Sequence of chain 1.B:
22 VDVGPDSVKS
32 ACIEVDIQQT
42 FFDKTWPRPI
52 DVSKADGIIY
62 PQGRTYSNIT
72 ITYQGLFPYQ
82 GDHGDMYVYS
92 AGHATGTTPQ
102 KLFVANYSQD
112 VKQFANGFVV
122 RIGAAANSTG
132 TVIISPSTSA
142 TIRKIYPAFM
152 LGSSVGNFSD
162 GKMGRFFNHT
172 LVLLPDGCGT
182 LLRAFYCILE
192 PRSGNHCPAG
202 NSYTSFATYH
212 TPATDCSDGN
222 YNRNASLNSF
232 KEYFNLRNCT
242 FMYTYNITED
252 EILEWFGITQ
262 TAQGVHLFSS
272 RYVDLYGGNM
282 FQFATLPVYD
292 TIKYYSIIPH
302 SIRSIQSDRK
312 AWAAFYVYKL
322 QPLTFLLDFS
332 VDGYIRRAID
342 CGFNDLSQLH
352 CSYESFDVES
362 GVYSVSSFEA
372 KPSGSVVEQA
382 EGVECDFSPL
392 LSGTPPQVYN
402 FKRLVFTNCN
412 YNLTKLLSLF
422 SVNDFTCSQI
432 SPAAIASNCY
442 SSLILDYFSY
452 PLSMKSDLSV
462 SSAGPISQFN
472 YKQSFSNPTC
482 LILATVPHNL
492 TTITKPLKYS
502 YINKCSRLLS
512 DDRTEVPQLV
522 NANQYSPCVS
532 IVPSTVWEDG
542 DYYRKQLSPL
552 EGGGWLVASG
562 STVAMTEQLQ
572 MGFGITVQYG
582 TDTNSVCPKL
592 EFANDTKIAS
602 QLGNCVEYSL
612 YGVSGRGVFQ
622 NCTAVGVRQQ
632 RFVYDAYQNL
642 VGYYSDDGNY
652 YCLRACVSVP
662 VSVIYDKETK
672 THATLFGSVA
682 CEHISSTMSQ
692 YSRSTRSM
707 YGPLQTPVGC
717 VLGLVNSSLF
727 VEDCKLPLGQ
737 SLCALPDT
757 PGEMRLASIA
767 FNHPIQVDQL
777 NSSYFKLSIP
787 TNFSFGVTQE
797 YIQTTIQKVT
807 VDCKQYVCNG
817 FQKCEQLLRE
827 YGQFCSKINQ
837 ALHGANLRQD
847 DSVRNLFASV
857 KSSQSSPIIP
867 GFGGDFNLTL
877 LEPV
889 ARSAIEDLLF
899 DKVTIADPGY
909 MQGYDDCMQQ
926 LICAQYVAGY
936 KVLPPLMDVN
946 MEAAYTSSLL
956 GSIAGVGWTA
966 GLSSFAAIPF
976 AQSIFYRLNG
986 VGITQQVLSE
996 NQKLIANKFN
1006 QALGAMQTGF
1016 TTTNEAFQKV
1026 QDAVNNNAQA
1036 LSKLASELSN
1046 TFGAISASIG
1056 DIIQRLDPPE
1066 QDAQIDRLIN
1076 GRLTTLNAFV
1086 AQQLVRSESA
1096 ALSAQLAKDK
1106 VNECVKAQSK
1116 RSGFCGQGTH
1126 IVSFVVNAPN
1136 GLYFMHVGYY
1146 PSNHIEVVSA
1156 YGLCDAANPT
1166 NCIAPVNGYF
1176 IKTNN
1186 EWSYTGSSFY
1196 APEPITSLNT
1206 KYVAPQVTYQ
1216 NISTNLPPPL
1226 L

Binding-site contacts:
Ligand atom C7 contacts residue VAL332 of chain 1.B at 4.4 Å (hydrophobic).
Ligand atom C1 contacts residue ASN69 of chain 1.B at 1.4 Å.
Ligand atom C8 contacts residue VAL332 of chain 1.B at 3.7 Å (hydrophobic).
Ligand atom C7 contacts residue ASN69 of chain 1.B at 3.6 Å.
Ligand atom N2 contacts residue VAL332 of chain 1.B at 4.0 Å.
Ligand atom O7 contacts residue ASN69 of chain 1.B at 3.9 Å.
Ligand atom C5 contacts residue ASN69 of chain 1.B at 3.7 Å.
Ligand atom O5 contacts residue ASN69 of chain 1.B at 2.4 Å (h-bond).
Ligand atom N2 contacts residue ASN69 of chain 1.B at 2.8 Å (h-bond).
Ligand atom C4 contacts residue ASN69 of chain 1.B at 4.3 Å.
Ligand atom C2 contacts residue ASN69 of chain 1.B at 2.5 Å.
Ligand atom C3 contacts residue ASN69 of chain 1.B at 3.8 Å.

A small-molecule ligand and the protein it binds are described below.
Small molecule (SMILES): CC(=O)N[C@H]1[C@H](O[C@H]2[C@H](O)[C@@H](NC(C)=O)CO[C@@H]2CO)O[C@H](CO)[C@@H](O)[C@@H]1O